Sequence of chain 1.A:
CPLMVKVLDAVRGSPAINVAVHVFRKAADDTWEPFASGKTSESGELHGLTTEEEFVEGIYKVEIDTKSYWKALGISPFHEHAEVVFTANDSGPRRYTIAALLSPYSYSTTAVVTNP

Binding-site contacts:
Ligand atom C5 contacts residue ALA128 of chain 1.A at 3.7 Å (hydrophobic).
Ligand atom C12 contacts residue ALA128 of chain 1.A at 3.7 Å (hydrophobic).
Ligand atom C2 contacts residue LVE1 of chain 2.C at 0.8 Å.
Ligand atom C20 contacts residue LVE1 of chain 2.C at 3.0 Å.
Ligand atom C1 contacts residue LVE1 of chain 2.C at 1.1 Å.
Ligand atom C4 contacts residue LVE1 of chain 2.C at 1.4 Å.
Ligand atom C3 contacts residue LVE1 of chain 2.C at 0.5 Å.
Ligand atom O13 contacts residue LVE1 of chain 2.C at 2.9 Å.
Ligand atom C14 contacts residue LVE1 of chain 2.C at 1.9 Å.
Ligand atom O7 contacts residue LVE1 of chain 2.C at 0.6 Å.
Ligand atom N9 contacts residue LVE1 of chain 2.C at 1.8 Å (h-bond).
Ligand atom C6 contacts residue LVE1 of chain 2.C at 0.6 Å.
Ligand atom C21 contacts residue ALA128 of chain 2.A at 3.3 Å (hydrophobic).
Ligand atom C21 contacts residue LVE1 of chain 2.C at 0.7 Å.
Ligand atom C12 contacts residue LVE1 of chain 2.C at 2.4 Å.
Ligand atom C5 contacts residue LVE1 of chain 2.C at 0.7 Å.
Ligand atom C18 contacts residue LVE1 of chain 2.C at 2.1 Å.
Ligand atom C6 contacts residue LYS35 of chain 2.A at 3.8 Å.
Ligand atom O8 contacts residue LYS35 of chain 2.A at 2.6 Å (salt-bridge).
Ligand atom O13 contacts residue ALA128 of chain 1.A at 3.3 Å.
Ligand atom O11 contacts residue VAL141 of chain 1.A at 3.6 Å.
Ligand atom C15 contacts residue LVE1 of chain 2.C at 1.1 Å.
Ligand atom C1 contacts residue LYS35 of chain 2.A at 3.5 Å.
Ligand atom C17 contacts residue LVE1 of chain 2.C at 1.7 Å.
Ligand atom O8 contacts residue LVE1 of chain 2.C at 0.8 Å (h-bond).
Ligand atom C19 contacts residue ALA128 of chain 2.A at 3.8 Å (hydrophobic).
Ligand atom C16 contacts residue LVE1 of chain 2.C at 0.8 Å.
Ligand atom C20 contacts residue SER137 of chain 2.A at 2.9 Å.
Ligand atom C19 contacts residue LVE1 of chain 2.C at 2.2 Å.
Ligand atom N9 contacts residue LYS35 of chain 2.A at 3.3 Å (salt-bridge).
Ligand atom O10 contacts residue LYS35 of chain 2.A at 2.5 Å (salt-bridge).
Ligand atom C20 contacts residue THR138 of chain 2.A at 3.6 Å.
Ligand atom C4 contacts residue LEU37 of chain 2.A at 3.8 Å (hydrophobic).
Ligand atom C17 contacts residue SER137 of chain 2.A at 3.6 Å.
Ligand atom O11 contacts residue LVE1 of chain 2.C at 2.7 Å.
Ligand atom C20 contacts residue THR139 of chain 2.A at 3.6 Å.
Ligand atom O10 contacts residue LVE1 of chain 2.C at 2.6 Å (h-bond).
Ligand atom C18 contacts residue ALA128 of chain 2.A at 3.5 Å (hydrophobic).
Ligand atom O13 contacts residue THR139 of chain 1.A at 2.6 Å.
Ligand atom O8 contacts residue LYS35 of chain 1.A at 3.2 Å (salt-bridge).

Sequence of chain 2.A:
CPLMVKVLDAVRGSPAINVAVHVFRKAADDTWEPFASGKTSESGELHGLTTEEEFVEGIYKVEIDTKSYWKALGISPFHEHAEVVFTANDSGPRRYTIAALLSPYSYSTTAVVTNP

A small-molecule ligand and the protein it binds are described below.
Small molecule (SMILES): COc1cc(C(=O)c2ccc(C)cc2)cc([N+](=O)[O-])c1O